Sequence of chain 37.C:
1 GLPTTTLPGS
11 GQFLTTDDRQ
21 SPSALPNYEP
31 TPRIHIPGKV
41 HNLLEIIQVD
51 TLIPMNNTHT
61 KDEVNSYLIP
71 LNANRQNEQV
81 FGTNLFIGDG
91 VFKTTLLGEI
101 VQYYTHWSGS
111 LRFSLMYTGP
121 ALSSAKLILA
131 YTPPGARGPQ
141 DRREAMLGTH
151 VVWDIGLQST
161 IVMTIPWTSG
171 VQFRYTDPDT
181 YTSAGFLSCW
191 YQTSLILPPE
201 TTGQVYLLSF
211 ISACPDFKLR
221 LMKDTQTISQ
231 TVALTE

Sequence of chain 36.C:
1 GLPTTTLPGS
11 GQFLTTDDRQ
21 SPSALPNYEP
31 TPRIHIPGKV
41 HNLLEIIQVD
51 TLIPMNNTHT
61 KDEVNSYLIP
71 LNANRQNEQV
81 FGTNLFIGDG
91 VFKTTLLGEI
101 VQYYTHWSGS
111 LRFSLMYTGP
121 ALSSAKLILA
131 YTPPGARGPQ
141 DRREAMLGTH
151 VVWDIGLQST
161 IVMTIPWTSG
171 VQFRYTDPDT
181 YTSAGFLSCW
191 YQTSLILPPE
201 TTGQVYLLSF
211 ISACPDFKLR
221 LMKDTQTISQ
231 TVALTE

Sequence of chain 36.A:
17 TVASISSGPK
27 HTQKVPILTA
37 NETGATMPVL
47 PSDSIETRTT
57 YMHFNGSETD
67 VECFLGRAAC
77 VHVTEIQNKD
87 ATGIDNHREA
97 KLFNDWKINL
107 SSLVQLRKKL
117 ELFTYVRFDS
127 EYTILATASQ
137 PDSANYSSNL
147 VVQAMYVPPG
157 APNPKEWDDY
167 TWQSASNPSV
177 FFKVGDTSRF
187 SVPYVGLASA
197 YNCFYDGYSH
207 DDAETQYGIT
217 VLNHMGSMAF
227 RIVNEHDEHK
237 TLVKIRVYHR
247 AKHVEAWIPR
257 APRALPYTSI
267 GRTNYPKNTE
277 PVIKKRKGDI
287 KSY

Binding-site contacts:
Ligand atom N1A contacts residue PRO174 of chain 36.A at 3.5 Å.
Ligand atom O1A contacts residue PRO174 of chain 36.A at 3.4 Å.
Ligand atom C4 contacts residue LEU106 of chain 36.A at 3.3 Å (hydrophobic).
Ligand atom CM2 contacts residue MET224 of chain 36.A at 3.5 Å (hydrophobic).
Ligand atom F3 contacts residue ALA150 of chain 36.A at 3.0 Å.
Ligand atom N1A contacts residue PHE186 of chain 36.A at 3.5 Å.
Ligand atom C1C contacts residue TYR197 of chain 36.A at 3.7 Å (hydrophobic).
Ligand atom CM6 contacts residue VAL191 of chain 36.A at 3.7 Å (hydrophobic).
Ligand atom CM2 contacts residue TYR128 of chain 36.A at 3.4 Å (hydrophobic).
Ligand atom C2A contacts residue PHE186 of chain 36.A at 3.3 Å (hydrophobic).
Ligand atom C2A contacts residue TYR152 of chain 36.A at 3.5 Å (hydrophobic).
Ligand atom C1C contacts residue TYR128 of chain 36.A at 3.3 Å (hydrophobic).
Ligand atom F3 contacts residue SER175 of chain 36.A at 2.8 Å.
Ligand atom F2 contacts residue VAL176 of chain 36.A at 2.7 Å.
Ligand atom F1 contacts residue MET224 of chain 36.A at 3.7 Å.
Ligand atom F1 contacts residue PHE186 of chain 36.A at 3.3 Å.
Ligand atom F2 contacts residue PHE186 of chain 36.A at 3.1 Å.
Ligand atom CM4 contacts residue VAL176 of chain 36.A at 3.7 Å (hydrophobic).
Ligand atom CM3 contacts residue ASN219 of chain 36.A at 3.5 Å.
Ligand atom CM4 contacts residue PHE186 of chain 36.A at 3.5 Å (hydrophobic).
Ligand atom C4B contacts residue TYR152 of chain 36.A at 3.6 Å (hydrophobic).
Ligand atom F3 contacts residue VAL176 of chain 36.A at 3.6 Å.
Ligand atom C5B contacts residue TYR152 of chain 36.A at 3.4 Å (hydrophobic).
Ligand atom C6B contacts residue TYR152 of chain 36.A at 3.6 Å (hydrophobic).
Ligand atom F3 contacts residue TYR152 of chain 36.A at 3.6 Å.
Ligand atom N3A contacts residue PHE186 of chain 36.A at 3.1 Å.
Ligand atom N1A contacts residue ALA24 of chain 36.C at 3.3 Å.
Ligand atom O1A contacts residue ALA24 of chain 36.C at 3.4 Å.
Ligand atom CM4 contacts residue ALA150 of chain 36.A at 3.7 Å (hydrophobic).
Ligand atom CM6 contacts residue TYR152 of chain 36.A at 3.4 Å (hydrophobic).
Ligand atom C2C contacts residue TYR128 of chain 36.A at 3.2 Å (hydrophobic).
Ligand atom C3 contacts residue LEU106 of chain 36.A at 3.4 Å (hydrophobic).
Ligand atom N3A contacts residue TYR152 of chain 36.A at 3.5 Å.
Ligand atom O1A contacts residue PHE186 of chain 36.A at 3.4 Å.
Ligand atom C3B contacts residue MET224 of chain 36.A at 3.6 Å (hydrophobic).
Ligand atom F3 contacts residue PRO174 of chain 36.A at 3.1 Å.
Ligand atom C4 contacts residue TYR197 of chain 36.A at 3.7 Å (hydrophobic).
Ligand atom O1 contacts residue MET221 of chain 36.A at 3.7 Å.
Ligand atom C3C contacts residue TYR128 of chain 36.A at 3.1 Å (hydrophobic).
Ligand atom C3A contacts residue PHE186 of chain 36.A at 3.1 Å (hydrophobic).

A small-molecule ligand and the protein it binds are described below.
Small molecule (SMILES): Cc1cc(CCCOc2c(C)cc(-c3noc(C(F)(F)F)n3)cc2C)on1